The small molecule below binds the protein below.
Small molecule (SMILES): COc1ccc(S(=O)(=O)NC(=O)c2sccc2SCc2ccc(Cl)c(Cl)c2)cc1C(=O)O

Binding-site contacts:
Ligand atom C7 contacts residue VAL220 of chain 1.A at 3.6 Å (hydrophobic).
Ligand atom S21 contacts residue VAL213 of chain 1.A at 3.7 Å.
Ligand atom CL13 contacts residue VAL220 of chain 1.A at 3.9 Å.
Ligand atom C8 contacts residue TYR205 of chain 1.A at 3.5 Å (hydrophobic).
Ligand atom C6 contacts residue PHE293 of chain 1.A at 3.8 Å (hydrophobic).
Ligand atom C18 contacts residue PRO214 of chain 1.A at 3.8 Å (hydrophobic).
Ligand atom CL12 contacts residue ILE132 of chain 1.A at 3.9 Å.
Ligand atom S21 contacts residue GLU289 of chain 1.A at 3.7 Å.
Ligand atom C30 contacts residue GLY247 of chain 1.A at 3.8 Å.
Ligand atom CL12 contacts residue PHE223 of chain 1.A at 3.3 Å.
Ligand atom C18 contacts residue GLN290 of chain 1.A at 3.6 Å.
Ligand atom C11 contacts residue PHE293 of chain 1.A at 3.8 Å (hydrophobic).
Ligand atom CL13 contacts residue TYR252 of chain 1.A at 3.5 Å.
Ligand atom C5 contacts residue PHE293 of chain 1.A at 3.7 Å (hydrophobic).
Ligand atom C9 contacts residue VAL220 of chain 1.A at 3.6 Å (hydrophobic).
Ligand atom O32 contacts residue GLY247 of chain 1.A at 3.2 Å.
Ligand atom C27 contacts residue GLN290 of chain 1.A at 3.2 Å.
Ligand atom C7 contacts residue TRP208 of chain 1.A at 3.4 Å (hydrophobic).
Ligand atom C9 contacts residue ILE132 of chain 1.A at 3.7 Å (hydrophobic).
Ligand atom O28 contacts residue GLN286 of chain 1.A at 3.0 Å (h-bond).
Ligand atom C20 contacts residue GLN290 of chain 1.A at 3.9 Å.
Ligand atom O32 contacts residue ARG248 of chain 1.A at 3.1 Å (salt-bridge).
Ligand atom C26 contacts residue GLN290 of chain 1.A at 3.6 Å.
Ligand atom C20 contacts residue GLU289 of chain 1.A at 3.6 Å.
Ligand atom O17 contacts residue ARG248 of chain 1.A at 2.6 Å (salt-bridge).
Ligand atom O16 contacts residue VAL213 of chain 1.A at 3.2 Å.
Ligand atom C10 contacts residue VAL220 of chain 1.A at 3.5 Å (hydrophobic).
Ligand atom C1 contacts residue GLN290 of chain 1.A at 3.8 Å.
Ligand atom C24 contacts residue THR287 of chain 1.A at 3.7 Å.
Ligand atom C8 contacts residue VAL220 of chain 1.A at 3.6 Å (hydrophobic).
Ligand atom C20 contacts residue PRO214 of chain 1.A at 3.8 Å (hydrophobic).
Ligand atom C8 contacts residue TRP208 of chain 1.A at 3.7 Å (hydrophobic).
Ligand atom C30 contacts residue GLN290 of chain 1.A at 3.7 Å.
Ligand atom O32 contacts residue GLN290 of chain 1.A at 3.2 Å (h-bond).
Ligand atom O31 contacts residue GLN286 of chain 1.A at 3.0 Å (h-bond).
Ligand atom C29 contacts residue GLN286 of chain 1.A at 3.5 Å.
Ligand atom O14 contacts residue ARG248 of chain 1.A at 3.0 Å (salt-bridge).
Ligand atom O14 contacts residue GLN290 of chain 1.A at 3.3 Å (h-bond).
Ligand atom N3 contacts residue VAL213 of chain 1.A at 3.6 Å.
Ligand atom C2 contacts residue GLN290 of chain 1.A at 3.6 Å.

Sequence of chain 1.A:
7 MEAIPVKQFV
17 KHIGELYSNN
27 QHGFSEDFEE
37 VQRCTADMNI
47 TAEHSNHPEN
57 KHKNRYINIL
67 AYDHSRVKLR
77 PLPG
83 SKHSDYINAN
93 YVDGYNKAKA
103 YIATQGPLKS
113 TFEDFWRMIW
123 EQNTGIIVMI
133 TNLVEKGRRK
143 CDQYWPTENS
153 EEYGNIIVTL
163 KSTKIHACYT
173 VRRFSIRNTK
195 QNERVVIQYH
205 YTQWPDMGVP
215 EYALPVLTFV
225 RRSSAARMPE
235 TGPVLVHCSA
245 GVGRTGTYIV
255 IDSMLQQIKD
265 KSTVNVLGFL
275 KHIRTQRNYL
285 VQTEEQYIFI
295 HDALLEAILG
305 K